Binding-site contacts:
Ligand atom C5 contacts residue ASN88 of chain 1.B at 3.7 Å.
Ligand atom C1 contacts residue ASN88 of chain 1.B at 1.4 Å.
Ligand atom O7 contacts residue ASN88 of chain 1.B at 3.8 Å.
Ligand atom C2 contacts residue ASN88 of chain 1.B at 2.7 Å.
Ligand atom C4 contacts residue ASN88 of chain 1.B at 4.3 Å.
Ligand atom C8 contacts residue LYS43 of chain 1.B at 3.3 Å.
Ligand atom C5 contacts residue GLN86 of chain 1.B at 4.5 Å.
Ligand atom N2 contacts residue ASN88 of chain 1.B at 3.2 Å (h-bond).
Ligand atom C3 contacts residue ASN88 of chain 1.B at 3.9 Å.
Ligand atom C7 contacts residue ASN88 of chain 1.B at 3.7 Å.
Ligand atom C7 contacts residue LYS43 of chain 1.B at 4.5 Å.
Ligand atom C6 contacts residue GLN86 of chain 1.B at 3.9 Å.
Ligand atom O5 contacts residue ASN88 of chain 1.B at 2.4 Å (h-bond).

Sequence of chain 1.B:
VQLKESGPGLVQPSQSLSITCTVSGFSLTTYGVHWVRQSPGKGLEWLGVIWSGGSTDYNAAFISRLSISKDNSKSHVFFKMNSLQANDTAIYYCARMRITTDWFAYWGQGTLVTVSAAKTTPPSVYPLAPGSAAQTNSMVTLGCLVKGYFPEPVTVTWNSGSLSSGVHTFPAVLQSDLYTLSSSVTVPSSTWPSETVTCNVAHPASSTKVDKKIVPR

A small-molecule ligand and the protein it binds are described below.
Small molecule (SMILES): CC(=O)N[C@@H]1[C@@H](O)[C@H](O)[C@@H](CO)O[C@H]1O